This protein binds this small molecule.
Small molecule (SMILES): OC[C@H]1O[C@@H](O)[C@H](O)[C@@H](O)[C@H]1O

Binding-site contacts:
Ligand atom C3 contacts residue ASN90 of chain 1.E at 3.9 Å.
Ligand atom C2 contacts residue LYS91 of chain 1.E at 3.5 Å.
Ligand atom C6 contacts residue TRP88 of chain 1.E at 3.6 Å (hydrophobic).
Ligand atom O3 contacts residue ASN90 of chain 1.E at 3.2 Å (h-bond).
Ligand atom O6 contacts residue HIS57 of chain 1.E at 3.3 Å.
Ligand atom C4 contacts residue TRP88 of chain 1.E at 3.6 Å (hydrophobic).
Ligand atom O3 contacts residue GLU51 of chain 1.E at 3.5 Å (salt-bridge).
Ligand atom O6 contacts residue GLN61 of chain 1.E at 3.0 Å (h-bond).
Ligand atom O4 contacts residue HIS57 of chain 1.E at 4.2 Å.
Ligand atom C6 contacts residue GLN61 of chain 1.E at 3.8 Å.
Ligand atom C6 contacts residue GLN56 of chain 1.E at 3.9 Å.
Ligand atom O6 contacts residue TRP88 of chain 1.E at 4.2 Å.
Ligand atom O6 contacts residue GLN56 of chain 1.E at 3.1 Å (h-bond).
Ligand atom C5 contacts residue TRP88 of chain 1.E at 3.9 Å (hydrophobic).
Ligand atom O4 contacts residue GLU51 of chain 1.E at 2.8 Å (salt-bridge).
Ligand atom O3 contacts residue LYS91 of chain 1.E at 2.7 Å (salt-bridge).
Ligand atom C3 contacts residue GLU51 of chain 1.E at 3.9 Å.
Ligand atom O5 contacts residue GLN56 of chain 1.E at 3.4 Å (h-bond).
Ligand atom C5 contacts residue GLN56 of chain 1.E at 4.3 Å.
Ligand atom O2 contacts residue LYS91 of chain 1.E at 3.2 Å (salt-bridge).
Ligand atom C2 contacts residue ASN90 of chain 1.E at 4.1 Å.
Ligand atom C4 contacts residue GLU51 of chain 1.E at 3.2 Å.
Ligand atom O3 contacts residue TRP88 of chain 1.E at 4.0 Å.
Ligand atom C1 contacts residue GLN56 of chain 1.E at 4.3 Å.
Ligand atom C3 contacts residue TRP88 of chain 1.E at 3.9 Å (hydrophobic).
Ligand atom O2 contacts residue ASN90 of chain 1.E at 2.7 Å (h-bond).
Ligand atom O4 contacts residue GLN56 of chain 1.E at 3.2 Å.
Ligand atom C6 contacts residue HIS57 of chain 1.E at 3.2 Å.
Ligand atom C3 contacts residue LYS91 of chain 1.E at 3.7 Å.
Ligand atom O4 contacts residue LYS91 of chain 1.E at 4.2 Å.
Ligand atom C4 contacts residue GLN56 of chain 1.E at 4.3 Å.

Sequence of chain 1.E:
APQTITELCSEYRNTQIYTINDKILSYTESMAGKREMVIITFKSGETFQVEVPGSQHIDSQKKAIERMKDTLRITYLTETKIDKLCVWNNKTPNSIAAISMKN